Binding-site contacts:
Ligand atom C8 contacts residue ILE603 of chain 1.D at 4.3 Å (hydrophobic).
Ligand atom N2 contacts residue TRP576 of chain 1.D at 4.1 Å.
Ligand atom C8 contacts residue TRP576 of chain 1.D at 3.6 Å (hydrophobic).
Ligand atom C1 contacts residue ASN573 of chain 1.D at 1.5 Å.
Ligand atom C8 contacts residue TYR600 of chain 1.D at 4.3 Å (hydrophobic).
Ligand atom N2 contacts residue SER575 of chain 1.D at 2.6 Å (h-bond).
Ligand atom C2 contacts residue SER575 of chain 1.D at 3.3 Å.
Ligand atom O3 contacts residue SER575 of chain 1.D at 4.2 Å.
Ligand atom C4 contacts residue ASN573 of chain 1.D at 4.2 Å.
Ligand atom C3 contacts residue SER575 of chain 1.D at 4.4 Å.
Ligand atom C5 contacts residue ASN573 of chain 1.D at 3.7 Å.
Ligand atom O7 contacts residue ASN573 of chain 1.D at 3.6 Å (h-bond).
Ligand atom C7 contacts residue SER575 of chain 1.D at 3.6 Å.
Ligand atom C8 contacts residue ASN573 of chain 1.D at 4.5 Å.
Ligand atom C2 contacts residue ASN573 of chain 1.D at 2.5 Å.
Ligand atom O5 contacts residue ASN573 of chain 1.D at 2.4 Å (h-bond).
Ligand atom C7 contacts residue TRP576 of chain 1.D at 4.0 Å (hydrophobic).
Ligand atom C3 contacts residue ASN573 of chain 1.D at 3.8 Å.
Ligand atom N2 contacts residue ASN573 of chain 1.D at 2.9 Å (h-bond).
Ligand atom C1 contacts residue SER575 of chain 1.D at 4.2 Å.
Ligand atom C7 contacts residue ASN573 of chain 1.D at 3.4 Å.
Ligand atom C8 contacts residue SER575 of chain 1.D at 3.8 Å.

Sequence of chain 1.D:
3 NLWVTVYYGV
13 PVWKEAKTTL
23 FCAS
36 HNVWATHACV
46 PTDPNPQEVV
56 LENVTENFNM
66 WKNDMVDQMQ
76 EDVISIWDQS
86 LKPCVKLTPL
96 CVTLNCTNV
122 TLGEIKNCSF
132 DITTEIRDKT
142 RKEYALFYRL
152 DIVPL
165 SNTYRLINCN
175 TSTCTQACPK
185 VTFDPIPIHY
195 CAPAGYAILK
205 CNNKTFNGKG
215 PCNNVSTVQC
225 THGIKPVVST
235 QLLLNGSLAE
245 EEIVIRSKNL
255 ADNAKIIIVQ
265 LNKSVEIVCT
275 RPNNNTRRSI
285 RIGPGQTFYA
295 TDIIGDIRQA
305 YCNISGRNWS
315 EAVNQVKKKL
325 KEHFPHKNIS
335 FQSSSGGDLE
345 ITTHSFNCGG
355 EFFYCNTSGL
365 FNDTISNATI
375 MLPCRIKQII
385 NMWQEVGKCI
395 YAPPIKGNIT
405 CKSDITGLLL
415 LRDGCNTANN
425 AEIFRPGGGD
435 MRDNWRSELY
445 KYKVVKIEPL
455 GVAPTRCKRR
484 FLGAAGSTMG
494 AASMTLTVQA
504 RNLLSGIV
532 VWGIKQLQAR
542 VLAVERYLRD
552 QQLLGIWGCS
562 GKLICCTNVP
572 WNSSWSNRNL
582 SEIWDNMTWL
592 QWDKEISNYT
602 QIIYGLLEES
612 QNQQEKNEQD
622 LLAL

The small molecule below binds the protein below.
Small molecule (SMILES): CC(=O)N[C@@H]1[C@@H](O)[C@H](O)[C@@H](CO)O[C@H]1O